Binding-site contacts:
Ligand atom O4 contacts residue LYS139 of chain 1.A at 4.3 Å.
Ligand atom C1 contacts residue LEU142 of chain 1.A at 3.5 Å (hydrophobic).
Ligand atom C2 contacts residue LEU142 of chain 1.A at 4.2 Å (hydrophobic).
Ligand atom C6 contacts residue GLN143 of chain 1.A at 4.0 Å.
Ligand atom C5 contacts residue LEU142 of chain 1.A at 4.5 Å (hydrophobic).
Ligand atom O5 contacts residue LEU142 of chain 1.A at 3.8 Å.
Ligand atom O6 contacts residue LEU142 of chain 1.A at 3.7 Å.
Ligand atom C6 contacts residue ASP103 of chain 1.A at 3.6 Å.
Ligand atom C6 contacts residue LEU142 of chain 1.A at 3.9 Å (hydrophobic).
Ligand atom O6 contacts residue LYS139 of chain 1.A at 3.9 Å.
Ligand atom O6 contacts residue ASP103 of chain 1.A at 3.4 Å (salt-bridge).
Ligand atom C2 contacts residue GLN143 of chain 1.A at 4.4 Å.
Ligand atom O6 contacts residue LYS147 of chain 1.A at 3.6 Å.
Ligand atom C6 contacts residue LYS147 of chain 1.A at 3.9 Å.
Ligand atom O5 contacts residue LYS147 of chain 1.A at 3.0 Å (salt-bridge).
Ligand atom C6 contacts residue LYS139 of chain 1.A at 3.7 Å.
Ligand atom O1 contacts residue LEU142 of chain 1.A at 4.4 Å.
Ligand atom O6 contacts residue LYS138 of chain 1.A at 3.9 Å.
Ligand atom C5 contacts residue LYS147 of chain 1.A at 4.1 Å.
Ligand atom C5 contacts residue GLN143 of chain 1.A at 4.2 Å.
Ligand atom C1 contacts residue LYS147 of chain 1.A at 3.8 Å.
Ligand atom O2 contacts residue GLN143 of chain 1.A at 3.6 Å.
Ligand atom O2 contacts residue LEU142 of chain 1.A at 4.3 Å.
Ligand atom C6 contacts residue LYS138 of chain 1.A at 4.2 Å.

This protein binds this small molecule.
Small molecule (SMILES): OC[C@H]1O[C@H](O[C@H]2O[C@H](CO)[C@@H](O)[C@H](O)[C@H]2O)[C@H](O)[C@@H](O)[C@@H]1O

Sequence of chain 1.A:
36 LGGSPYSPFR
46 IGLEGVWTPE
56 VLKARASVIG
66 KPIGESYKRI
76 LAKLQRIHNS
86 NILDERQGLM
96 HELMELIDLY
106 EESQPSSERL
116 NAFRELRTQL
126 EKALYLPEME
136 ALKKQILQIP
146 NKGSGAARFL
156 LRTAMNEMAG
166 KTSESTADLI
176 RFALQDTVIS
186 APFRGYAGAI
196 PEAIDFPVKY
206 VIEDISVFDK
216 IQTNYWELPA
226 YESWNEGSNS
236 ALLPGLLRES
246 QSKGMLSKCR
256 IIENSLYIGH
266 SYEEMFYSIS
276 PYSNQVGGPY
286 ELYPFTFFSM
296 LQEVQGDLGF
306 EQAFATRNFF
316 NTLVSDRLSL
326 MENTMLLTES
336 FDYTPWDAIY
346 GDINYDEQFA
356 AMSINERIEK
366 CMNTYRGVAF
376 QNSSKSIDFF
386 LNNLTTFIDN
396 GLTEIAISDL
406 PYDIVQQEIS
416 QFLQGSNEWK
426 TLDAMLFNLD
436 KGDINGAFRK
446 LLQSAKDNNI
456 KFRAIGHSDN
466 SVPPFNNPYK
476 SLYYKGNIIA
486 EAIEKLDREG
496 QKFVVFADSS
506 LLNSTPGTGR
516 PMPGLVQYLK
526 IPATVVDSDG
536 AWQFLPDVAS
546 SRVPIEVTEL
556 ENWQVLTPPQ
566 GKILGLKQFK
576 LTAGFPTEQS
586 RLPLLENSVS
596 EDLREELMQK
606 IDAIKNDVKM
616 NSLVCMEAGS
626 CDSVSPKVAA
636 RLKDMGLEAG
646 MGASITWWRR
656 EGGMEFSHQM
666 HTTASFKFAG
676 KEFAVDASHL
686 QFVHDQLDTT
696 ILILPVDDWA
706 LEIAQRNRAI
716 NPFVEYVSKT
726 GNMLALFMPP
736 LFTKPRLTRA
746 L